This small molecule binds to this protein.
Small molecule (SMILES): CC(C)(C)c1cnc(CSc2cnc(NC(=O)C3CCNCC3)s2)o1

Binding-site contacts:
Ligand atom C15 contacts residue ILE10 of chain 1.A at 4.0 Å (hydrophobic).
Ligand atom N17 contacts residue PHE82 of chain 1.A at 4.0 Å.
Ligand atom O20 contacts residue ILE10 of chain 1.A at 3.6 Å.
Ligand atom C22 contacts residue ASP86 of chain 1.A at 3.5 Å.
Ligand atom C15 contacts residue LEU83 of chain 1.A at 3.7 Å (hydrophobic).
Ligand atom C14 contacts residue GLU81 of chain 1.A at 3.2 Å.
Ligand atom C6 contacts residue VAL18 of chain 1.A at 3.7 Å (hydrophobic).
Ligand atom C18 contacts residue LEU83 of chain 1.A at 3.6 Å (hydrophobic).
Ligand atom C24 contacts residue ASP86 of chain 1.A at 3.5 Å.
Ligand atom S13 contacts residue LEU134 of chain 1.A at 3.8 Å.
Ligand atom S13 contacts residue ILE10 of chain 1.A at 3.8 Å.
Ligand atom C6 contacts residue ASP145 of chain 1.A at 3.6 Å.
Ligand atom C15 contacts residue LEU134 of chain 1.A at 3.6 Å (hydrophobic).
Ligand atom N17 contacts residue ILE10 of chain 1.A at 4.0 Å.
Ligand atom C14 contacts residue LEU83 of chain 1.A at 3.9 Å (hydrophobic).
Ligand atom S7 contacts residue ALA31 of chain 1.A at 3.6 Å.
Ligand atom C21 contacts residue ILE10 of chain 1.A at 3.9 Å (hydrophobic).
Ligand atom C24 contacts residue HIS84 of chain 1.A at 3.8 Å.
Ligand atom N3 contacts residue ASP145 of chain 1.A at 3.9 Å.
Ligand atom C14 contacts residue LEU134 of chain 1.A at 3.5 Å (hydrophobic).
Ligand atom C4 contacts residue ALA144 of chain 1.A at 3.8 Å (hydrophobic).
Ligand atom N17 contacts residue LEU83 of chain 1.A at 2.8 Å (h-bond).
Ligand atom C11 contacts residue VAL18 of chain 1.A at 3.9 Å (hydrophobic).
Ligand atom C12 contacts residue GLU12 of chain 1.A at 3.7 Å.
Ligand atom N16 contacts residue LEU134 of chain 1.A at 3.5 Å.
Ligand atom C14 contacts residue ALA31 of chain 1.A at 3.5 Å (hydrophobic).
Ligand atom C9 contacts residue ALA31 of chain 1.A at 3.4 Å (hydrophobic).
Ligand atom C9 contacts residue LEU134 of chain 1.A at 3.7 Å (hydrophobic).
Ligand atom N16 contacts residue LEU83 of chain 1.A at 3.0 Å (h-bond).
Ligand atom C19 contacts residue LEU83 of chain 1.A at 3.5 Å (hydrophobic).
Ligand atom S7 contacts residue PHE80 of chain 1.A at 3.6 Å.
Ligand atom C12 contacts residue ASP145 of chain 1.A at 3.5 Å.
Ligand atom C5 contacts residue VAL18 of chain 1.A at 4.0 Å (hydrophobic).
Ligand atom C23 contacts residue HIS84 of chain 1.A at 3.6 Å.
Ligand atom N16 contacts residue PHE82 of chain 1.A at 3.7 Å.
Ligand atom C10 contacts residue GLN131 of chain 1.A at 3.5 Å.
Ligand atom C18 contacts residue ILE10 of chain 1.A at 3.9 Å (hydrophobic).
Ligand atom C6 contacts residue GLU12 of chain 1.A at 4.0 Å.
Ligand atom C24 contacts residue GLN85 of chain 1.A at 3.7 Å.
Ligand atom N16 contacts residue GLU81 of chain 1.A at 3.9 Å.

Sequence of chain 1.A:
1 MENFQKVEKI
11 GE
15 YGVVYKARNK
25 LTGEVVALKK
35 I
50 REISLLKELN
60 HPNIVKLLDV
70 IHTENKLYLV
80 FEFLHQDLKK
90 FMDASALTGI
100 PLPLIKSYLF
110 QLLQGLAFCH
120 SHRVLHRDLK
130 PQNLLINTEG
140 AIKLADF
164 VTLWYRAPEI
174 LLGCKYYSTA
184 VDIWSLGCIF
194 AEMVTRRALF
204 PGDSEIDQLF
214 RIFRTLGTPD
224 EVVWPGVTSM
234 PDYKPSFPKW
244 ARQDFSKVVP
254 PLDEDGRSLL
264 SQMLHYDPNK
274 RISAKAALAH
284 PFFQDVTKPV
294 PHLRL